Binding-site contacts:
Ligand atom C4 contacts residue ASN185 of chain 1.N at 4.2 Å.
Ligand atom C1 contacts residue ASN185 of chain 1.N at 1.4 Å.
Ligand atom C7 contacts residue ASN185 of chain 1.N at 4.0 Å.
Ligand atom N2 contacts residue ASN185 of chain 1.N at 2.9 Å (h-bond).
Ligand atom O7 contacts residue ASN185 of chain 1.N at 4.3 Å.
Ligand atom C5 contacts residue ASN185 of chain 1.N at 3.7 Å.
Ligand atom C3 contacts residue ASN185 of chain 1.N at 3.8 Å.
Ligand atom C2 contacts residue ASN185 of chain 1.N at 2.4 Å.
Ligand atom O5 contacts residue ASN185 of chain 1.N at 2.4 Å (h-bond).

Sequence of chain 1.N:
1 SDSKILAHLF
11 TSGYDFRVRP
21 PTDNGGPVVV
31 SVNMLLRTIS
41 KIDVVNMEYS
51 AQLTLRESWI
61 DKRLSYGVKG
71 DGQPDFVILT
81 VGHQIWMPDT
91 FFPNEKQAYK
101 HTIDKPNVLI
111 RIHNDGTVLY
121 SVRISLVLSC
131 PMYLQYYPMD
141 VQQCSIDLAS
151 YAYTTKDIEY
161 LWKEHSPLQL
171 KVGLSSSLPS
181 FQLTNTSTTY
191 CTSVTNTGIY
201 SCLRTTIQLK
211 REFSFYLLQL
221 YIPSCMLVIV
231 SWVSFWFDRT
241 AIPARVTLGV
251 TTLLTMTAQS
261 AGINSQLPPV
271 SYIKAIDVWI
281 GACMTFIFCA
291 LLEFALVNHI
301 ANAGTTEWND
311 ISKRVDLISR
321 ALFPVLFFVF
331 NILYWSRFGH

A protein and the small-molecule ligand that binds it are described below.
Small molecule (SMILES): CC(=O)N[C@@H]1[C@@H](O)[C@H](O)[C@@H](CO)O[C@H]1O